The small molecule below binds the protein below.
Small molecule (SMILES): Cc1c2c(c(O)c3c(O)cccc13)C(=O)[C@]1(O)C(=O)C(C(N)=O)=C(O)[C@@H](N(C)C)[C@@H]1C2

Binding-site contacts:
Ligand atom C21 contacts residue GLN116 of chain 2.A at 3.6 Å.
Ligand atom O21 contacts residue GLN116 of chain 2.A at 3.2 Å (h-bond).
Ligand atom O1 contacts residue PRO105 of chain 2.A at 3.9 Å.
Ligand atom C3 contacts residue HIS64 of chain 2.A at 3.7 Å.
Ligand atom C2 contacts residue GLN116 of chain 2.A at 3.6 Å.
Ligand atom O3 contacts residue GLN116 of chain 2.A at 2.8 Å (h-bond).
Ligand atom O10 contacts residue THR103 of chain 2.A at 3.1 Å (h-bond).
Ligand atom C3 contacts residue GLN116 of chain 2.A at 3.2 Å.
Ligand atom O3 contacts residue HIS64 of chain 2.A at 3.0 Å (h-bond).
Ligand atom C11 contacts residue MG1 of chain 2.C at 3.2 Å.
Ligand atom O12 contacts residue MG1 of chain 2.C at 2.4 Å.
Ligand atom C43 contacts residue ASN82 of chain 2.A at 3.8 Å.
Ligand atom O12 contacts residue SER138 of chain 2.A at 3.7 Å.
Ligand atom O21 contacts residue SER67 of chain 2.A at 3.3 Å (h-bond).
Ligand atom C12 contacts residue MG1 of chain 2.C at 3.4 Å.
Ligand atom C12 contacts residue SER138 of chain 2.A at 3.8 Å.
Ligand atom C42 contacts residue LEU134 of chain 2.A at 3.6 Å (hydrophobic).
Ligand atom O10 contacts residue ARG104 of chain 2.A at 3.1 Å.
Ligand atom O1C contacts residue PHE86 of chain 2.A at 3.4 Å.
Ligand atom C43 contacts residue PHE86 of chain 2.A at 3.3 Å (hydrophobic).
Ligand atom C9 contacts residue ARG104 of chain 2.A at 3.5 Å.
Ligand atom O12 contacts residue HIS100 of chain 2.A at 2.8 Å (h-bond).
Ligand atom O11 contacts residue HIS100 of chain 2.A at 3.8 Å.
Ligand atom C21 contacts residue HIS64 of chain 2.A at 3.6 Å.
Ligand atom O3 contacts residue ASN82 of chain 2.A at 2.9 Å (h-bond).
Ligand atom O10 contacts residue MG1 of chain 2.C at 3.7 Å.
Ligand atom C8 contacts residue MET135 of chain 2.A at 3.7 Å (hydrophobic).
Ligand atom N21 contacts residue LEU60 of chain 2.A at 3.8 Å.
Ligand atom O10 contacts residue PRO105 of chain 2.A at 3.9 Å.
Ligand atom O11 contacts residue THR103 of chain 2.A at 3.7 Å.
Ligand atom C61 contacts residue MET135 of chain 2.A at 3.6 Å (hydrophobic).
Ligand atom C7 contacts residue MET135 of chain 2.A at 3.5 Å (hydrophobic).
Ligand atom C10 contacts residue PRO105 of chain 2.A at 3.6 Å (hydrophobic).
Ligand atom O11 contacts residue MG1 of chain 2.C at 1.9 Å.
Ligand atom C42 contacts residue ASN82 of chain 2.A at 2.9 Å.
Ligand atom O21 contacts residue HIS64 of chain 2.A at 3.0 Å (h-bond).
Ligand atom C1B contacts residue MG1 of chain 2.C at 3.8 Å.
Ligand atom N4 contacts residue ASN82 of chain 2.A at 2.9 Å (h-bond).
Ligand atom C11 contacts residue PRO105 of chain 2.A at 3.8 Å (hydrophobic).
Ligand atom C1A contacts residue PRO105 of chain 2.A at 3.6 Å (hydrophobic).

Sequence of chain 2.A:
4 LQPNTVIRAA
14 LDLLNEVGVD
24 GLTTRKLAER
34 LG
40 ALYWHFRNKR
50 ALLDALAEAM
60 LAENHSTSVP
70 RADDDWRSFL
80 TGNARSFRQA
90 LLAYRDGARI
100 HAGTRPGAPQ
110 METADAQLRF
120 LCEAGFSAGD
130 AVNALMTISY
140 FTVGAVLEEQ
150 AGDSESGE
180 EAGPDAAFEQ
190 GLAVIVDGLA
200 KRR